Sequence of chain 37.C:
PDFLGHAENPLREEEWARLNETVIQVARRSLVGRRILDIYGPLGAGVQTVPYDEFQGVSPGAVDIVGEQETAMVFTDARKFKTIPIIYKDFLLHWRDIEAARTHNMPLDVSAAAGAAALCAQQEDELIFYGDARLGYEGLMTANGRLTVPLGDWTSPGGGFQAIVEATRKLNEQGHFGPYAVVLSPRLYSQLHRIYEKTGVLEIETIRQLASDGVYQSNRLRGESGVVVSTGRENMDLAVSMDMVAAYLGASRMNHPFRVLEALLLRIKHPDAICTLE

This protein binds this small molecule.
Small molecule (SMILES): CC(C)C[C@H](NC(=O)CN)C(=O)N[C@H](C(=O)N[C@H](C(=O)NCC(=O)N[C@@H](CO)C(=O)N[C@@H](CC(C)C)C(=O)N[C@@H](CCCN=C(N)N)C(=O)NCC=O)C(C)C)[C@@H](C)O

Binding-site contacts:
Ligand atom O contacts residue ILE54 of chain 37.C at 3.4 Å.
Ligand atom CD1 contacts residue PRO57 of chain 37.C at 3.6 Å (hydrophobic).
Ligand atom N contacts residue ARG49 of chain 37.C at 3.5 Å (salt-bridge).
Ligand atom CB contacts residue ASP258 of chain 37.C at 3.7 Å.
Ligand atom NE contacts residue ASP53 of chain 37.C at 3.6 Å (salt-bridge).
Ligand atom OG1 contacts residue MET259 of chain 37.C at 2.6 Å (h-bond).
Ligand atom N contacts residue ARG49 of chain 37.C at 3.7 Å.
Ligand atom CG2 contacts residue MET259 of chain 37.C at 3.7 Å (hydrophobic).
Ligand atom CA contacts residue ARG49 of chain 37.C at 3.7 Å.
Ligand atom N contacts residue ASP258 of chain 37.C at 3.7 Å.
Ligand atom NH1 contacts residue THR246 of chain 37.C at 3.5 Å.
Ligand atom C contacts residue ILE54 of chain 37.C at 3.7 Å (hydrophobic).
Ligand atom CZ contacts residue ASP228 of chain 37.C at 3.2 Å.
Ligand atom C contacts residue ARG49 of chain 37.C at 3.5 Å.
Ligand atom NH2 contacts residue ASP228 of chain 37.C at 2.4 Å (salt-bridge).
Ligand atom CB contacts residue ILE39 of chain 37.C at 3.7 Å (hydrophobic).
Ligand atom CA contacts residue ILE54 of chain 37.C at 3.7 Å (hydrophobic).
Ligand atom N contacts residue ASP258 of chain 37.C at 2.9 Å (salt-bridge).
Ligand atom N contacts residue ARG49 of chain 37.C at 3.5 Å (salt-bridge).
Ligand atom N contacts residue ASP258 of chain 37.C at 3.2 Å (salt-bridge).
Ligand atom NH1 contacts residue ASP228 of chain 37.C at 3.2 Å (salt-bridge).
Ligand atom CB contacts residue ARG49 of chain 37.C at 3.6 Å.
Ligand atom CD contacts residue ASP53 of chain 37.C at 3.3 Å.
Ligand atom O contacts residue ARG50 of chain 37.C at 3.7 Å.
Ligand atom CA contacts residue ASP258 of chain 37.C at 3.3 Å.
Ligand atom NH1 contacts residue ILE51 of chain 37.C at 3.5 Å (h-bond).
Ligand atom CB contacts residue MET259 of chain 37.C at 3.5 Å (hydrophobic).
Ligand atom CD2 contacts residue ARG43 of chain 37.C at 3.7 Å.
Ligand atom CB contacts residue ARG49 of chain 37.C at 3.7 Å.
Ligand atom OG1 contacts residue ASP258 of chain 37.C at 3.5 Å.
Ligand atom O contacts residue ARG43 of chain 37.C at 3.3 Å (salt-bridge).
Ligand atom NH1 contacts residue ARG50 of chain 37.C at 3.7 Å.
Ligand atom O contacts residue ARG49 of chain 37.C at 3.0 Å (salt-bridge).
Ligand atom C contacts residue ASP258 of chain 37.C at 3.7 Å.
Ligand atom O contacts residue ARG43 of chain 37.C at 2.9 Å (salt-bridge).
Ligand atom O contacts residue ILE39 of chain 37.C at 3.5 Å.
Ligand atom NH2 contacts residue THR246 of chain 37.C at 2.8 Å (h-bond).
Ligand atom C contacts residue ILE39 of chain 37.C at 3.6 Å (hydrophobic).
Ligand atom CG2 contacts residue ALA42 of chain 37.C at 3.7 Å (hydrophobic).
Ligand atom N contacts residue ASP258 of chain 37.C at 3.3 Å (salt-bridge).